Sequence of chain 1.A:
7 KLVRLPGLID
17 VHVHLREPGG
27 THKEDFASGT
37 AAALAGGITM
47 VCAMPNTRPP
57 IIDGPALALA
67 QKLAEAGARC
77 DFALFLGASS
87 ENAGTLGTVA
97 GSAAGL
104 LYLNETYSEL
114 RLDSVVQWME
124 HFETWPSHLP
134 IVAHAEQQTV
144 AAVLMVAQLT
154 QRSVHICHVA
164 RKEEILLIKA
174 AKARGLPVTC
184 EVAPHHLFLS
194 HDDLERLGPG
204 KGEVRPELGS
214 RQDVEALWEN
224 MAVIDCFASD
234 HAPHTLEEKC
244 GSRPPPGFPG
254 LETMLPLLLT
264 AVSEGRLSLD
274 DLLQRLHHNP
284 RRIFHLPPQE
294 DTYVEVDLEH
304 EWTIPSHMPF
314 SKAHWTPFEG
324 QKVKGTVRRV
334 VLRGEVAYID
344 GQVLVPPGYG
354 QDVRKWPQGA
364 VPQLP

This protein binds this small molecule.
Small molecule (SMILES): NC(=O)N[C@@H](CC(=O)O)C(=O)O

Binding-site contacts:
Ligand atom O62 contacts residue HIS237 of chain 1.A at 3.0 Å (h-bond).
Ligand atom C4 contacts residue ZN1 of chain 1.C at 3.0 Å.
Ligand atom O4 contacts residue HIS20 of chain 1.A at 3.5 Å (h-bond).
Ligand atom O4 contacts residue HIS161 of chain 1.A at 3.5 Å (h-bond).
Ligand atom C61 contacts residue ARG22 of chain 1.A at 3.5 Å.
Ligand atom O2 contacts residue VAL207 of chain 1.A at 3.7 Å.
Ligand atom C61 contacts residue TYR110 of chain 1.A at 3.6 Å (hydrophobic).
Ligand atom O62 contacts residue ALA235 of chain 1.A at 3.5 Å.
Ligand atom O5 contacts residue THR109 of chain 1.A at 2.8 Å (h-bond).
Ligand atom O2 contacts residue PRO249 of chain 1.A at 3.0 Å.
Ligand atom O62 contacts residue ARG22 of chain 1.A at 2.8 Å (salt-bridge).
Ligand atom C2 contacts residue GLY250 of chain 1.A at 3.6 Å.
Ligand atom O2 contacts residue GLY250 of chain 1.A at 3.1 Å (h-bond).
Ligand atom N1 contacts residue PRO249 of chain 1.A at 3.0 Å (h-bond).
Ligand atom C5 contacts residue THR109 of chain 1.A at 3.5 Å.
Ligand atom C61 contacts residue ALA235 of chain 1.A at 3.6 Å (hydrophobic).
Ligand atom O61 contacts residue ARG22 of chain 1.A at 2.9 Å (salt-bridge).
Ligand atom O4 contacts residue ZN1 of chain 1.B at 2.4 Å.
Ligand atom C2 contacts residue PRO249 of chain 1.A at 3.5 Å (hydrophobic).
Ligand atom O4 contacts residue ZN1 of chain 1.C at 1.9 Å.
Ligand atom O62 contacts residue TYR110 of chain 1.A at 3.4 Å.
Ligand atom N3 contacts residue ASP233 of chain 1.A at 2.7 Å (salt-bridge).
Ligand atom O4 contacts residue KCX103 of chain 1.A at 2.8 Å (h-bond).
Ligand atom C4 contacts residue KCX103 of chain 1.A at 3.2 Å.
Ligand atom C6 contacts residue ALA235 of chain 1.A at 3.7 Å (hydrophobic).
Ligand atom C4 contacts residue THR109 of chain 1.A at 3.5 Å.
Ligand atom C4 contacts residue ZN1 of chain 1.B at 2.6 Å.
Ligand atom O4 contacts residue ASP233 of chain 1.A at 3.0 Å (salt-bridge).
Ligand atom C2 contacts residue ARG208 of chain 1.A at 3.6 Å.
Ligand atom O2 contacts residue ARG208 of chain 1.A at 2.8 Å (salt-bridge).
Ligand atom O5 contacts residue HIS137 of chain 1.A at 2.9 Å (h-bond).
Ligand atom O62 contacts residue PRO249 of chain 1.A at 3.1 Å (h-bond).
Ligand atom C5 contacts residue ZN1 of chain 1.C at 3.6 Å.
Ligand atom O61 contacts residue ASN52 of chain 1.A at 2.8 Å (h-bond).
Ligand atom O5 contacts residue ZN1 of chain 1.B at 2.0 Å.
Ligand atom N3 contacts residue ARG208 of chain 1.A at 2.7 Å (salt-bridge).
Ligand atom O61 contacts residue HIS20 of chain 1.A at 3.1 Å.
Ligand atom O61 contacts residue TYR110 of chain 1.A at 3.6 Å.
Ligand atom O5 contacts residue KCX103 of chain 1.A at 3.3 Å (h-bond).
Ligand atom O4 contacts residue HIS18 of chain 1.A at 3.4 Å (h-bond).